Sequence of chain 1.B:
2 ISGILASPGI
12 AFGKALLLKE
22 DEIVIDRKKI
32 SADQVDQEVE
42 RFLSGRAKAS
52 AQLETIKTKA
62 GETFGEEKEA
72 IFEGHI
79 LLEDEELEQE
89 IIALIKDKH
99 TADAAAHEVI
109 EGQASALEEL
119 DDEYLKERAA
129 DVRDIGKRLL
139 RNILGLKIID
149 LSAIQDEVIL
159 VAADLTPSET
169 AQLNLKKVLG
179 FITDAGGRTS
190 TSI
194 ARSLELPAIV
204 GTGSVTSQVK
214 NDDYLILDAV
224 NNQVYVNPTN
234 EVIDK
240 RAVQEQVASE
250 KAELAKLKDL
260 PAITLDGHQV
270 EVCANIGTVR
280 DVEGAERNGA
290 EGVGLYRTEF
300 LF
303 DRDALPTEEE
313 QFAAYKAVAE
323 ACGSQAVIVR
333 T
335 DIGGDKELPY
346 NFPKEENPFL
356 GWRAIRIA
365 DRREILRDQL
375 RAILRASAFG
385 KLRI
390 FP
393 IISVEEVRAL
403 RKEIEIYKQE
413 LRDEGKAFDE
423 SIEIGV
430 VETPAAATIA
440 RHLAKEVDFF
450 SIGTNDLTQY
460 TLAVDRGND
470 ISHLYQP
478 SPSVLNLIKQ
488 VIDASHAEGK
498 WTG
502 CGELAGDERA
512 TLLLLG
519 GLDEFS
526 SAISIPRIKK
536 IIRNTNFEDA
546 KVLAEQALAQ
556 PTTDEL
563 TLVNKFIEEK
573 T

Binding-site contacts:
Ligand atom O4 contacts residue ARG296 of chain 1.B at 3.1 Å (salt-bridge).
Ligand atom O4 contacts residue CYS502 of chain 1.B at 3.8 Å.
Ligand atom O3 contacts residue GLY452 of chain 1.B at 2.8 Å.
Ligand atom C1 contacts residue NEP189 of chain 1.B at 3.3 Å.
Ligand atom C1 contacts residue MG1 of chain 1.E at 2.9 Å.
Ligand atom O4 contacts residue GLY503 of chain 1.B at 3.9 Å.
Ligand atom O3 contacts residue ASN454 of chain 1.B at 2.7 Å (h-bond).
Ligand atom C1 contacts residue THR453 of chain 1.B at 4.0 Å.
Ligand atom C1 contacts residue ASN454 of chain 1.B at 3.3 Å.
Ligand atom C1 contacts residue ASP455 of chain 1.B at 3.8 Å.
Ligand atom O4 contacts residue ASN454 of chain 1.B at 3.5 Å (h-bond).
Ligand atom O2 contacts residue GLU431 of chain 1.B at 3.2 Å (salt-bridge).
Ligand atom O3 contacts residue GLY503 of chain 1.B at 3.3 Å.
Ligand atom O1 contacts residue GLY452 of chain 1.B at 3.7 Å.
Ligand atom O3 contacts residue NEP189 of chain 1.B at 4.0 Å.
Ligand atom C2 contacts residue GLY452 of chain 1.B at 3.8 Å.
Ligand atom C2 contacts residue GLU431 of chain 1.B at 3.8 Å.
Ligand atom O4 contacts residue MSE429 of chain 1.B at 4.0 Å.
Ligand atom O3 contacts residue ASP455 of chain 1.B at 3.7 Å.
Ligand atom O2 contacts residue MG1 of chain 1.E at 2.3 Å.
Ligand atom C2 contacts residue ASN454 of chain 1.B at 3.6 Å.
Ligand atom O1 contacts residue GLU431 of chain 1.B at 2.7 Å (salt-bridge).
Ligand atom O1 contacts residue MG1 of chain 1.E at 2.0 Å.
Ligand atom O3 contacts residue THR453 of chain 1.B at 3.0 Å (h-bond).
Ligand atom C1 contacts residue GLY452 of chain 1.B at 3.2 Å.
Ligand atom O1 contacts residue ASN454 of chain 1.B at 3.5 Å.
Ligand atom C2 contacts residue MSE429 of chain 1.B at 3.6 Å.
Ligand atom O2 contacts residue ARG332 of chain 1.B at 2.7 Å (salt-bridge).
Ligand atom O1 contacts residue ASP455 of chain 1.B at 2.7 Å (salt-bridge).
Ligand atom O1 contacts residue NEP189 of chain 1.B at 3.3 Å (h-bond).
Ligand atom C2 contacts residue NEP189 of chain 1.B at 3.0 Å.
Ligand atom C2 contacts residue MG1 of chain 1.E at 3.0 Å.
Ligand atom C2 contacts residue ARG296 of chain 1.B at 3.8 Å.
Ligand atom O2 contacts residue NEP189 of chain 1.B at 3.1 Å (h-bond).
Ligand atom O1 contacts residue ARG465 of chain 1.B at 3.3 Å (salt-bridge).
Ligand atom O2 contacts residue MSE429 of chain 1.B at 3.4 Å.
Ligand atom C1 contacts residue GLU431 of chain 1.B at 3.5 Å.
Ligand atom C2 contacts residue ARG332 of chain 1.B at 3.7 Å.
Ligand atom O4 contacts residue ARG332 of chain 1.B at 4.0 Å.
Ligand atom O4 contacts residue NEP189 of chain 1.B at 3.4 Å (h-bond).

A small-molecule ligand and the protein it binds are described below.
Small molecule (SMILES): O=C([O-])C(=O)[O-]